Binding-site contacts:
Ligand atom OXT contacts residue GLY26 of chain 1.E at 3.8 Å.
Ligand atom O3 contacts residue TYR290 of chain 1.H at 3.8 Å.
Ligand atom C contacts residue ILE476 of chain 1.H at 4.0 Å (hydrophobic).
Ligand atom C contacts residue TYR290 of chain 1.H at 3.3 Å (hydrophobic).
Ligand atom CB contacts residue GLU473 of chain 1.H at 4.0 Å.
Ligand atom OXT contacts residue TPU1 of chain 1.Z at 3.3 Å.
Ligand atom OXT contacts residue HIS114 of chain 1.E at 3.9 Å.
Ligand atom CA contacts residue TYR290 of chain 1.H at 3.4 Å (hydrophobic).
Ligand atom O3 contacts residue THR388 of chain 1.H at 4.1 Å.
Ligand atom OXT contacts residue GLU473 of chain 1.H at 3.2 Å (salt-bridge).
Ligand atom O3 contacts residue GLY413 of chain 1.H at 4.3 Å.
Ligand atom O contacts residue GLU473 of chain 1.H at 3.1 Å (salt-bridge).
Ligand atom OXT contacts residue ASP27 of chain 1.E at 2.9 Å (salt-bridge).
Ligand atom CB contacts residue ILE472 of chain 1.H at 3.2 Å (hydrophobic).
Ligand atom CB contacts residue ILE476 of chain 1.H at 4.1 Å (hydrophobic).
Ligand atom C contacts residue TPU1 of chain 1.Z at 3.6 Å.
Ligand atom O3 contacts residue HIS114 of chain 1.E at 3.2 Å (h-bond).
Ligand atom C contacts residue HIS114 of chain 1.E at 4.4 Å.
Ligand atom O contacts residue ASP27 of chain 1.E at 3.0 Å.
Ligand atom CB contacts residue TYR290 of chain 1.H at 3.7 Å (hydrophobic).
Ligand atom C contacts residue ASP27 of chain 1.E at 3.4 Å.
Ligand atom C contacts residue GLU473 of chain 1.H at 3.2 Å.
Ligand atom OXT contacts residue TYR290 of chain 1.H at 4.2 Å.
Ligand atom CB contacts residue TPU1 of chain 1.Z at 3.6 Å.
Ligand atom CA contacts residue HIS114 of chain 1.E at 4.2 Å.
Ligand atom O contacts residue ILE476 of chain 1.H at 2.8 Å.
Ligand atom CA contacts residue GLU473 of chain 1.H at 3.9 Å.
Ligand atom CA contacts residue ASP27 of chain 1.E at 4.5 Å.
Ligand atom CB contacts residue THR388 of chain 1.H at 4.0 Å.
Ligand atom CA contacts residue TPU1 of chain 1.Z at 3.1 Å.
Ligand atom O3 contacts residue TPU1 of chain 1.Z at 3.0 Å (h-bond).
Ligand atom O contacts residue TYR290 of chain 1.H at 3.1 Å (h-bond).

The small molecule below binds the protein below.
Small molecule (SMILES): CC(=O)C(=O)O

Sequence of chain 1.E:
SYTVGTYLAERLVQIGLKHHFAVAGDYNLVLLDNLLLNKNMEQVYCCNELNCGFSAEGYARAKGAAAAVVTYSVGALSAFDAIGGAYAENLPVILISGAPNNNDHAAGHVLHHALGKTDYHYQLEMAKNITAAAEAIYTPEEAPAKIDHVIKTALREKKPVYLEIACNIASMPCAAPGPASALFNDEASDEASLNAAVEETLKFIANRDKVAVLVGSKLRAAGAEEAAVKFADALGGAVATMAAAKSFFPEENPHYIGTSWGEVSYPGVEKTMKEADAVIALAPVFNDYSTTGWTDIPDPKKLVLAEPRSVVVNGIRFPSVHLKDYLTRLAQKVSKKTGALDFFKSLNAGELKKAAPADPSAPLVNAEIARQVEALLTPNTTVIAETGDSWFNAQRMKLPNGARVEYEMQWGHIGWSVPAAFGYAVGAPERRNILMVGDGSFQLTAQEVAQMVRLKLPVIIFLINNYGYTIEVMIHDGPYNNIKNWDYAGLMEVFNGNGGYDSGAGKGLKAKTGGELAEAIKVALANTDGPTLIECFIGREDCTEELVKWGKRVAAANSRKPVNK

Sequence of chain 1.H:
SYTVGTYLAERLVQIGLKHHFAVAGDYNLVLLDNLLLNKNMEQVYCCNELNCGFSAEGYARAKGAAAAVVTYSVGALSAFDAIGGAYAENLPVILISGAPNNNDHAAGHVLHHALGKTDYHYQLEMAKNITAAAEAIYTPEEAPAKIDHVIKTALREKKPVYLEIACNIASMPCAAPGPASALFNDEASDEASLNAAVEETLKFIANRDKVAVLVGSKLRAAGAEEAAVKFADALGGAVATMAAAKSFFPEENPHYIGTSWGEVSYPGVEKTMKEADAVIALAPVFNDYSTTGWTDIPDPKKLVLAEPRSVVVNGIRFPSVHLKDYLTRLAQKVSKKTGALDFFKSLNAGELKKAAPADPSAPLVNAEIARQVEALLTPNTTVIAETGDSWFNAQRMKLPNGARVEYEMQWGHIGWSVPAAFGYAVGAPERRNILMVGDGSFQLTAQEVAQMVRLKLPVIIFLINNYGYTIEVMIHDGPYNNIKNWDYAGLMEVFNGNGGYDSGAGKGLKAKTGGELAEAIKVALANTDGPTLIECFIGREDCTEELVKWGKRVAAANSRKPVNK